Sequence of chain 1.A:
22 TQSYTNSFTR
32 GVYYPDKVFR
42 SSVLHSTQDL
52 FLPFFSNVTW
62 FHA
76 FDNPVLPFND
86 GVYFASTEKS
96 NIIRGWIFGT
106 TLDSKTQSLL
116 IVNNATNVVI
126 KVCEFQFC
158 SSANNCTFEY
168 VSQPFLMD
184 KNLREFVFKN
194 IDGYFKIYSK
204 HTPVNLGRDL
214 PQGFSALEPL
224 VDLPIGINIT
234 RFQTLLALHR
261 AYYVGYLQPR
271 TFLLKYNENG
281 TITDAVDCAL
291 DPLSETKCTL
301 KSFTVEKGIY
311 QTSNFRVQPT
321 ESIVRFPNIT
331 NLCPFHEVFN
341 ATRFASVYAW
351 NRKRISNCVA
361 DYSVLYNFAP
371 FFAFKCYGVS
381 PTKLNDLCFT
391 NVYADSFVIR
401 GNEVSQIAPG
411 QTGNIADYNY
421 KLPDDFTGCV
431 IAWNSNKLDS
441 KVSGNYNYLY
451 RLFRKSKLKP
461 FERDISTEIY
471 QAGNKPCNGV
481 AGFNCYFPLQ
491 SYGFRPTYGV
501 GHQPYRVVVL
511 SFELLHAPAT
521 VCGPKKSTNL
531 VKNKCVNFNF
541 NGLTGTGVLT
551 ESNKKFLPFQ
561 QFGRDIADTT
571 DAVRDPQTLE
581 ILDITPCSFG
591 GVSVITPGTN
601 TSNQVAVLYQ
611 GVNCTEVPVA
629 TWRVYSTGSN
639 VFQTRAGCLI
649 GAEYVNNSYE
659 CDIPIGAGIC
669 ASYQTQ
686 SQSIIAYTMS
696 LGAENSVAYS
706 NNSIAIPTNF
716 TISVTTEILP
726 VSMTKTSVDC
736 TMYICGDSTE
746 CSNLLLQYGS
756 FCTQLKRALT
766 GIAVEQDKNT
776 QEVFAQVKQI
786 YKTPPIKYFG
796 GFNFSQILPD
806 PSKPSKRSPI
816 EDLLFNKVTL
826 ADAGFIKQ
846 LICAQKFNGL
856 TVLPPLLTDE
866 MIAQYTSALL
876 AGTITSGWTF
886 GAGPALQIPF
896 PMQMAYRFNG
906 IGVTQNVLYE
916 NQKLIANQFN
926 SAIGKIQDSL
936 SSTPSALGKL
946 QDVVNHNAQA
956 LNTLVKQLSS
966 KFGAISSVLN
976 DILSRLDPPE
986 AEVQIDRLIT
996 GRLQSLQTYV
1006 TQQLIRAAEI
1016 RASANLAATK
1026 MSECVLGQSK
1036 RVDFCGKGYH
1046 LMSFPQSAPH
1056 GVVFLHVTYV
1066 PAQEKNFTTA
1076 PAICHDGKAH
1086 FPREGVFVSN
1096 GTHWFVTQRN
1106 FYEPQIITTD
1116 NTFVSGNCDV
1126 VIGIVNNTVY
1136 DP

This small molecule binds to this protein.
Small molecule (SMILES): CC(=O)N[C@H]1[C@H](O[C@H]2[C@H](O)[C@@H](NC(C)=O)CO[C@@H]2CO)O[C@H](CO)[C@@H](O[C@@H]2O[C@H](CO)[C@@H](O)[C@H](O)[C@@H]2O)[C@@H]1O

Binding-site contacts:
Ligand atom C2 contacts residue ASN714 of chain 1.A at 2.4 Å.
Ligand atom N2 contacts residue ASN714 of chain 1.A at 2.9 Å (h-bond).
Ligand atom O5 contacts residue ASN714 of chain 1.A at 2.4 Å (h-bond).
Ligand atom C5 contacts residue LEU919 of chain 1.A at 4.4 Å (hydrophobic).
Ligand atom N2 contacts residue LEU919 of chain 1.A at 4.3 Å.
Ligand atom C5 contacts residue GLN923 of chain 1.A at 4.5 Å.
Ligand atom O4 contacts residue LEU919 of chain 1.A at 3.8 Å.
Ligand atom C6 contacts residue GLN923 of chain 1.A at 4.4 Å.
Ligand atom C1 contacts residue ASN714 of chain 1.A at 1.4 Å.
Ligand atom C4 contacts residue ASN714 of chain 1.A at 4.2 Å.
Ligand atom C8 contacts residue LEU919 of chain 1.A at 4.2 Å (hydrophobic).
Ligand atom C3 contacts residue ASN714 of chain 1.A at 3.8 Å.
Ligand atom C7 contacts residue ASN714 of chain 1.A at 3.7 Å.
Ligand atom O7 contacts residue ASN714 of chain 1.A at 4.1 Å.
Ligand atom C7 contacts residue LEU919 of chain 1.A at 3.7 Å (hydrophobic).
Ligand atom O7 contacts residue LEU919 of chain 1.A at 3.3 Å.
Ligand atom C5 contacts residue ASN714 of chain 1.A at 3.7 Å.
Ligand atom C8 contacts residue GLN923 of chain 1.A at 4.3 Å.
Ligand atom C3 contacts residue LEU919 of chain 1.A at 4.4 Å (hydrophobic).